Binding-site contacts:
Ligand atom C3 contacts residue GLU373 of chain 1.A at 3.6 Å.
Ligand atom N17 contacts residue TYR317 of chain 1.A at 3.0 Å.
Ligand atom N21 contacts residue GLU188 of chain 1.A at 2.6 Å (salt-bridge).
Ligand atom O4 contacts residue TRP420 of chain 1.A at 3.1 Å (h-bond).
Ligand atom O4 contacts residue GLU427 of chain 1.A at 2.7 Å (salt-bridge).
Ligand atom N17 contacts residue GLU373 of chain 1.A at 3.8 Å.
Ligand atom N18 contacts residue GLU188 of chain 1.A at 3.5 Å (salt-bridge).
Ligand atom O3 contacts residue GLN42 of chain 1.A at 2.6 Å (h-bond).
Ligand atom N1 contacts residue GLU373 of chain 1.A at 3.2 Å (salt-bridge).
Ligand atom C5 contacts residue TYR317 of chain 1.A at 3.5 Å (hydrophobic).
Ligand atom N1 contacts residue TYR317 of chain 1.A at 3.4 Å (h-bond).
Ligand atom N18 contacts residue TYR317 of chain 1.A at 3.1 Å.
Ligand atom O6 contacts residue GLU427 of chain 1.A at 2.7 Å (salt-bridge).
Ligand atom C1 contacts residue GLU373 of chain 1.A at 3.0 Å.
Ligand atom C5 contacts residue TRP420 of chain 1.A at 3.7 Å (hydrophobic).
Ligand atom N21 contacts residue GLU373 of chain 1.A at 3.4 Å (salt-bridge).
Ligand atom O6 contacts residue TRP346 of chain 1.A at 3.3 Å.
Ligand atom C2 contacts residue GLU373 of chain 1.A at 3.3 Å.
Ligand atom C4 contacts residue TRP420 of chain 1.A at 3.9 Å (hydrophobic).
Ligand atom C3 contacts residue TRP420 of chain 1.A at 3.7 Å (hydrophobic).
Ligand atom N21 contacts residue TYR317 of chain 1.A at 3.9 Å.
Ligand atom C6 contacts residue PHE436 of chain 1.A at 3.5 Å (hydrophobic).
Ligand atom O2 contacts residue GLU188 of chain 1.A at 3.6 Å.
Ligand atom O3 contacts residue TRP428 of chain 1.A at 2.8 Å (h-bond).
Ligand atom C3 contacts residue TRP428 of chain 1.A at 3.8 Å (hydrophobic).
Ligand atom C6 contacts residue GLU427 of chain 1.A at 3.4 Å.
Ligand atom C2 contacts residue GLU188 of chain 1.A at 3.8 Å.
Ligand atom O4 contacts residue TRP428 of chain 1.A at 3.6 Å.
Ligand atom C4 contacts residue TRP428 of chain 1.A at 3.7 Å (hydrophobic).
Ligand atom O3 contacts residue TRP420 of chain 1.A at 3.7 Å.
Ligand atom C3 contacts residue GLN42 of chain 1.A at 3.8 Å.
Ligand atom C4 contacts residue GLU427 of chain 1.A at 3.6 Å.
Ligand atom C1 contacts residue GLU188 of chain 1.A at 3.6 Å.
Ligand atom C3 contacts residue HIS143 of chain 1.A at 3.9 Å.
Ligand atom O3 contacts residue HIS143 of chain 1.A at 2.9 Å (h-bond).
Ligand atom O2 contacts residue GLU373 of chain 1.A at 2.6 Å (salt-bridge).
Ligand atom O2 contacts residue ASN187 of chain 1.A at 3.0 Å (h-bond).
Ligand atom O4 contacts residue GLN42 of chain 1.A at 3.0 Å (h-bond).
Ligand atom O2 contacts residue HIS143 of chain 1.A at 3.3 Å (h-bond).
Ligand atom C5 contacts residue GLU373 of chain 1.A at 3.8 Å.

Sequence of chain 1.A:
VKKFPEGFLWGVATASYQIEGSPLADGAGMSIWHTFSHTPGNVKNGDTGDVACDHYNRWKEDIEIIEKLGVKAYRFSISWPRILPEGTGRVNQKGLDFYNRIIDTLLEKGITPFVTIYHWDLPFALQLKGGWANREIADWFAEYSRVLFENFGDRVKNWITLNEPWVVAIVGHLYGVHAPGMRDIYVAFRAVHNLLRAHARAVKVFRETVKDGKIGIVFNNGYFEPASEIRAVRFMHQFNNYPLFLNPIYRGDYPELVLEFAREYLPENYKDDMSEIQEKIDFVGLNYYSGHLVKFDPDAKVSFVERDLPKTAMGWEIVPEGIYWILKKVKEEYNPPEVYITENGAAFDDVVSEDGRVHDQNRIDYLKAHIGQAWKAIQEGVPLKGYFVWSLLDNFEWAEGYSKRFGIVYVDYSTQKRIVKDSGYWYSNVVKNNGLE

A protein and the small-molecule ligand that binds it are described below.
Small molecule (SMILES): OC[C@@H]1[C@@H](O)[C@H](O)[C@@H](O)c2nnnn21